Sequence of chain 1.B:
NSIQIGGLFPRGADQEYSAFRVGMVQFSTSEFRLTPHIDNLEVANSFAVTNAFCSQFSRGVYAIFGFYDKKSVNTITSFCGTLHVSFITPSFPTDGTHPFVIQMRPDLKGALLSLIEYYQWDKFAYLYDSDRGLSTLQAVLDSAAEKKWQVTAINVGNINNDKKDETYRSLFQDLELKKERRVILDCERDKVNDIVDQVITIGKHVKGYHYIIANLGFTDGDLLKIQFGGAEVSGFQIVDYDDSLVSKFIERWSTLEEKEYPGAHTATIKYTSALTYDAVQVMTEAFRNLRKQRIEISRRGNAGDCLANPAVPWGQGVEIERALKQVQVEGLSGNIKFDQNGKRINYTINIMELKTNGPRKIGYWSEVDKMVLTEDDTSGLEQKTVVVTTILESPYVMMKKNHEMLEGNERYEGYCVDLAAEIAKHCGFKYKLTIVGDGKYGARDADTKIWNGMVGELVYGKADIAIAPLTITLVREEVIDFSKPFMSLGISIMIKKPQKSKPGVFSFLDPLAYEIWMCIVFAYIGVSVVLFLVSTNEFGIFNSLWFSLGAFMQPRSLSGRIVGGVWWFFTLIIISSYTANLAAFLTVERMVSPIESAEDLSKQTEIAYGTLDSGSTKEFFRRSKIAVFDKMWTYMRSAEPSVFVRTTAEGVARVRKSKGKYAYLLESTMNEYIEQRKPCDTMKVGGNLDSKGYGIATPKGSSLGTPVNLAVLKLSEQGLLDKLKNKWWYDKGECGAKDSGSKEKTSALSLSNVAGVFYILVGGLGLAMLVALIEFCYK

The small molecule below binds the protein below.
Small molecule (SMILES): CC(=O)N[C@@H]1[C@@H](O)[C@H](O)[C@@H](CO)O[C@H]1O

Binding-site contacts:
Ligand atom O7 contacts residue GLN328 of chain 1.B at 3.3 Å (h-bond).
Ligand atom C7 contacts residue ASN346 of chain 1.B at 4.2 Å.
Ligand atom C2 contacts residue ASN335 of chain 1.B at 4.1 Å.
Ligand atom O5 contacts residue ASN346 of chain 1.B at 2.2 Å (h-bond).
Ligand atom C1 contacts residue ASN346 of chain 1.B at 1.5 Å.
Ligand atom C3 contacts residue ASN346 of chain 1.B at 4.0 Å.
Ligand atom C5 contacts residue ASN346 of chain 1.B at 3.5 Å.
Ligand atom N2 contacts residue ASN346 of chain 1.B at 3.3 Å (h-bond).
Ligand atom O5 contacts residue ASN335 of chain 1.B at 2.8 Å (h-bond).
Ligand atom C7 contacts residue GLN328 of chain 1.B at 4.4 Å.
Ligand atom C4 contacts residue ASN335 of chain 1.B at 3.9 Å.
Ligand atom C4 contacts residue ASN346 of chain 1.B at 4.2 Å.
Ligand atom C2 contacts residue GLN328 of chain 1.B at 4.2 Å.
Ligand atom O6 contacts residue ASN335 of chain 1.B at 2.8 Å (h-bond).
Ligand atom C1 contacts residue ASN335 of chain 1.B at 3.7 Å.
Ligand atom C2 contacts residue ASN346 of chain 1.B at 2.7 Å.
Ligand atom C6 contacts residue ASN335 of chain 1.B at 3.6 Å.
Ligand atom O7 contacts residue ASN346 of chain 1.B at 4.4 Å.
Ligand atom C5 contacts residue ASN335 of chain 1.B at 3.6 Å.